Sequence of chain 1.A:
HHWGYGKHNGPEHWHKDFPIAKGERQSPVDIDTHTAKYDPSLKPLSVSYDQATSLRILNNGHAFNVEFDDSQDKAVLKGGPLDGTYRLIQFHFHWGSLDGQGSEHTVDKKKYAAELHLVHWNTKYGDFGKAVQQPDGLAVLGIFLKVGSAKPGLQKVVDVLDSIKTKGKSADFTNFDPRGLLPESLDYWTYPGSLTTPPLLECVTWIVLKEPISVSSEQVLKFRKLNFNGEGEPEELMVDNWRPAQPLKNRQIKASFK

Binding-site contacts:
Ligand atom O2 contacts residue TRP206 of chain 1.A at 3.9 Å.
Ligand atom C14 contacts residue PHE128 of chain 1.A at 3.5 Å (hydrophobic).
Ligand atom C8 contacts residue VAL119 of chain 1.A at 3.8 Å (hydrophobic).
Ligand atom C16 contacts residue LEU195 of chain 1.A at 4.0 Å (hydrophobic).
Ligand atom S1 contacts residue THR196 of chain 1.A at 3.9 Å.
Ligand atom O2 contacts residue VAL140 of chain 1.A at 3.8 Å.
Ligand atom C8 contacts residue LEU195 of chain 1.A at 4.0 Å (hydrophobic).
Ligand atom O2 contacts residue ZN1 of chain 1.B at 3.0 Å.
Ligand atom N1 contacts residue HIS92 of chain 1.A at 3.4 Å (h-bond).
Ligand atom C9 contacts residue LEU195 of chain 1.A at 3.8 Å (hydrophobic).
Ligand atom C10 contacts residue GLN90 of chain 1.A at 3.6 Å.
Ligand atom C7 contacts residue GLN90 of chain 1.A at 3.7 Å.
Ligand atom O3 contacts residue TRP206 of chain 1.A at 3.6 Å.
Ligand atom C13 contacts residue PHE128 of chain 1.A at 3.5 Å (hydrophobic).
Ligand atom O3 contacts residue LEU195 of chain 1.A at 3.3 Å.
Ligand atom N1 contacts residue HIS94 of chain 1.A at 3.4 Å (h-bond).
Ligand atom N1 contacts residue ZN1 of chain 1.B at 2.1 Å.
Ligand atom C6 contacts residue THR197 of chain 1.A at 3.6 Å.
Ligand atom C18 contacts residue LEU195 of chain 1.A at 3.7 Å (hydrophobic).
Ligand atom C9 contacts residue VAL119 of chain 1.A at 3.6 Å (hydrophobic).
Ligand atom C4 contacts residue HIS92 of chain 1.A at 3.8 Å.
Ligand atom O2 contacts residue HIS92 of chain 1.A at 3.5 Å.
Ligand atom C18 contacts residue PRO199 of chain 1.A at 4.0 Å (hydrophobic).
Ligand atom S1 contacts residue HIS92 of chain 1.A at 3.9 Å.
Ligand atom C8 contacts residue GLN90 of chain 1.A at 3.7 Å.
Ligand atom O2 contacts residue HIS117 of chain 1.A at 3.4 Å (h-bond).
Ligand atom C11 contacts residue PHE128 of chain 1.A at 3.6 Å (hydrophobic).
Ligand atom C10 contacts residue PHE128 of chain 1.A at 3.6 Å (hydrophobic).
Ligand atom C11 contacts residue GLN90 of chain 1.A at 2.7 Å.
Ligand atom S1 contacts residue ZN1 of chain 1.B at 3.1 Å.
Ligand atom C12 contacts residue PHE128 of chain 1.A at 3.7 Å (hydrophobic).
Ligand atom O2 contacts residue VAL119 of chain 1.A at 4.0 Å.
Ligand atom N1 contacts residue HIS117 of chain 1.A at 3.5 Å (h-bond).
Ligand atom C15 contacts residue PHE128 of chain 1.A at 3.6 Å (hydrophobic).
Ligand atom O3 contacts residue THR196 of chain 1.A at 2.9 Å (h-bond).
Ligand atom S1 contacts residue HIS117 of chain 1.A at 4.0 Å.
Ligand atom C5 contacts residue THR197 of chain 1.A at 3.4 Å.
Ligand atom C12 contacts residue GLN90 of chain 1.A at 3.4 Å.
Ligand atom C17 contacts residue PRO198 of chain 1.A at 3.9 Å (hydrophobic).
Ligand atom N1 contacts residue THR196 of chain 1.A at 2.7 Å (h-bond).

This protein binds this small molecule.
Small molecule (SMILES): CC(C)c1ccccc1-c1ccc(S(N)(=O)=O)cc1